The protein below binds the small molecule below.
Small molecule (SMILES): C[C@H](C(=O)Nc1ccc(F)cc1)C12CC(NC(=O)c3cccc(Cl)c3)(C1)C2

Binding-site contacts:
Ligand atom C16 contacts residue PHE154 of chain 1.B at 3.8 Å (hydrophobic).
Ligand atom C19 contacts residue SER254 of chain 1.B at 3.5 Å.
Ligand atom C14 contacts residue PHE154 of chain 1.B at 3.4 Å (hydrophobic).
Ligand atom C27 contacts residue VAL161 of chain 1.B at 3.9 Å (hydrophobic).
Ligand atom C22 contacts residue ARG334 of chain 1.B at 3.5 Å.
Ligand atom O12 contacts residue ALA255 of chain 1.B at 3.5 Å.
Ligand atom C10 contacts residue PHE205 of chain 1.B at 3.8 Å (hydrophobic).
Ligand atom C20 contacts residue PHE154 of chain 1.B at 3.7 Å (hydrophobic).
Ligand atom F18 contacts residue LEU225 of chain 1.B at 3.8 Å.
Ligand atom C15 contacts residue SER158 of chain 1.B at 3.6 Å.
Ligand atom C23 contacts residue VAL260 of chain 1.B at 3.6 Å (hydrophobic).
Ligand atom N13 contacts residue SER158 of chain 1.B at 3.0 Å (h-bond).
Ligand atom C14 contacts residue TYR117 of chain 1.B at 3.8 Å (hydrophobic).
Ligand atom C5 contacts residue HIS337 of chain 1.B at 3.8 Å.
Ligand atom C20 contacts residue SER254 of chain 1.B at 3.8 Å.
Ligand atom C24 contacts residue LEU333 of chain 1.B at 3.7 Å (hydrophobic).
Ligand atom C16 contacts residue TYR117 of chain 1.B at 3.6 Å (hydrophobic).
Ligand atom C19 contacts residue ALA255 of chain 1.B at 3.8 Å (hydrophobic).
Ligand atom C15 contacts residue VAL121 of chain 1.B at 3.5 Å (hydrophobic).
Ligand atom C25 contacts residue LEU333 of chain 1.B at 3.9 Å (hydrophobic).
Ligand atom C25 contacts residue VAL260 of chain 1.B at 3.8 Å (hydrophobic).
Ligand atom F18 contacts residue GLY253 of chain 1.B at 3.3 Å.
Ligand atom C11 contacts residue PHE154 of chain 1.B at 3.6 Å (hydrophobic).
Ligand atom C16 contacts residue VAL121 of chain 1.B at 3.6 Å (hydrophobic).
Ligand atom C19 contacts residue GLY253 of chain 1.B at 3.7 Å.
Ligand atom C15 contacts residue PHE154 of chain 1.B at 3.4 Å (hydrophobic).
Ligand atom C2 contacts residue PHE261 of chain 1.B at 3.9 Å (hydrophobic).
Ligand atom C9 contacts residue SER158 of chain 1.B at 3.5 Å.
Ligand atom C14 contacts residue SER158 of chain 1.B at 3.8 Å.
Ligand atom C20 contacts residue ALA255 of chain 1.B at 3.6 Å (hydrophobic).
Ligand atom N13 contacts residue PHE154 of chain 1.B at 3.5 Å.
Ligand atom CL26 contacts residue ALA165 of chain 1.B at 3.7 Å.
Ligand atom CL26 contacts residue VAL260 of chain 1.B at 3.8 Å.
Ligand atom O12 contacts residue PHE154 of chain 1.B at 3.7 Å.
Ligand atom C15 contacts residue TYR117 of chain 1.B at 3.6 Å (hydrophobic).
Ligand atom F18 contacts residue CYS120 of chain 1.B at 3.7 Å.
Ligand atom C11 contacts residue SER158 of chain 1.B at 3.7 Å.
Ligand atom C24 contacts residue VAL260 of chain 1.B at 3.2 Å (hydrophobic).
Ligand atom C7 contacts residue PHE205 of chain 1.B at 3.8 Å (hydrophobic).
Ligand atom F18 contacts residue SER254 of chain 1.B at 3.8 Å.

Sequence of chain 1.B:
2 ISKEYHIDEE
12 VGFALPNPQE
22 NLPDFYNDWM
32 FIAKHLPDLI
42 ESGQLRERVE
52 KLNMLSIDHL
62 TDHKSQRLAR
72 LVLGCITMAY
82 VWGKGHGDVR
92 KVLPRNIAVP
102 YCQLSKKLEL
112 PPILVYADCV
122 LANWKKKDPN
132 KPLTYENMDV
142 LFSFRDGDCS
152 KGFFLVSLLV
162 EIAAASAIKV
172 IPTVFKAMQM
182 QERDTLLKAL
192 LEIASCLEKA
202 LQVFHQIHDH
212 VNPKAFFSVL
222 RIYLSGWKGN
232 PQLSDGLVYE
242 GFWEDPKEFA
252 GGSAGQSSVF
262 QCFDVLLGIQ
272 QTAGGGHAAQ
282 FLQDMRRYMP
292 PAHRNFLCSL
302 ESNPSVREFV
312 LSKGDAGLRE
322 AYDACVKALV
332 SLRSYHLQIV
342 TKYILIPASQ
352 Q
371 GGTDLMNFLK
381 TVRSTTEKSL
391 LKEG